Binding-site contacts:
Ligand atom O6 contacts residue ASN42 of chain 1.D at 2.8 Å (h-bond).
Ligand atom C3 contacts residue ASN43 of chain 1.D at 3.6 Å.
Ligand atom O5 contacts residue ASN301 of chain 1.U at 2.7 Å (h-bond).
Ligand atom N2 contacts residue ASN301 of chain 1.U at 2.3 Å (h-bond).
Ligand atom O3 contacts residue GLY106 of chain 1.C at 2.8 Å (h-bond).
Ligand atom O6 contacts residue SER381 of chain 1.U at 2.8 Å (h-bond).
Ligand atom O6 contacts residue ARG296 of chain 1.U at 3.8 Å.
Ligand atom O7 contacts residue ASN301 of chain 1.U at 3.3 Å (h-bond).
Ligand atom O4 contacts residue ASN42 of chain 1.D at 3.6 Å (h-bond).
Ligand atom C2 contacts residue GLY106 of chain 1.C at 3.4 Å.
Ligand atom O3 contacts residue ASN44 of chain 1.D at 3.5 Å.
Ligand atom C4 contacts residue ASN43 of chain 1.D at 3.4 Å.
Ligand atom C3 contacts residue ILE104 of chain 1.C at 3.8 Å (hydrophobic).
Ligand atom C5 contacts residue ASN301 of chain 1.U at 3.8 Å.
Ligand atom O7 contacts residue ASN265 of chain 1.U at 3.3 Å (h-bond).
Ligand atom C8 contacts residue THR267 of chain 1.U at 3.8 Å.
Ligand atom N2 contacts residue GLY106 of chain 1.C at 3.8 Å.
Ligand atom C7 contacts residue ASN301 of chain 1.U at 2.9 Å.
Ligand atom O3 contacts residue ASN43 of chain 1.D at 3.2 Å (h-bond).
Ligand atom N2 contacts residue HIS299 of chain 1.U at 3.4 Å (h-bond).
Ligand atom O5 contacts residue ARG103 of chain 1.C at 3.4 Å (salt-bridge).
Ligand atom O3 contacts residue GLY59 of chain 1.D at 2.6 Å (h-bond).
Ligand atom O3 contacts residue PRO58 of chain 1.D at 3.6 Å.
Ligand atom C1 contacts residue ASN301 of chain 1.U at 1.4 Å.
Ligand atom C3 contacts residue ASN301 of chain 1.U at 3.5 Å.
Ligand atom O6 contacts residue THR383 of chain 1.U at 3.8 Å.
Ligand atom C4 contacts residue ILE104 of chain 1.C at 3.8 Å (hydrophobic).
Ligand atom C2 contacts residue ASN301 of chain 1.U at 2.2 Å.
Ligand atom O4 contacts residue VAL107 of chain 1.C at 3.8 Å.
Ligand atom O4 contacts residue SER60 of chain 1.D at 3.6 Å.
Ligand atom C3 contacts residue GLY59 of chain 1.D at 3.8 Å.
Ligand atom C3 contacts residue HIS299 of chain 1.U at 3.9 Å.
Ligand atom C6 contacts residue ILE104 of chain 1.C at 3.8 Å (hydrophobic).
Ligand atom C3 contacts residue GLY106 of chain 1.C at 3.5 Å.
Ligand atom C8 contacts residue ASN301 of chain 1.U at 3.9 Å.
Ligand atom O4 contacts residue ASN43 of chain 1.D at 2.2 Å (h-bond).
Ligand atom O4 contacts residue ILE104 of chain 1.C at 3.2 Å (h-bond).
Ligand atom O6 contacts residue SER60 of chain 1.D at 3.7 Å.
Ligand atom C8 contacts residue ASN265 of chain 1.U at 3.7 Å.
Ligand atom C5 contacts residue ILE104 of chain 1.C at 3.7 Å (hydrophobic).

The small molecule below binds the protein below.
Small molecule (SMILES): CC(=O)N[C@H]1[C@H](O[C@H]2[C@H](O)[C@@H](NC(C)=O)CO[C@@H]2CO)O[C@H](CO)[C@@H](O[C@@H]2O[C@H](CO[C@H]3O[C@H](CO[C@H]4O[C@H](CO)[C@@H](O)[C@H](O)[C@@H]4O)[C@@H](O)[C@H](O[C@H]4O[C@H](CO)[C@@H](O)[C@H](O)[C@@H]4O)[C@@H]3O)[C@@H](O)[C@H](O[C@H]3O[C@H](CO)[C@@H](O)[C@H](O)[C@@H]3O[C@H]3O[C@H](CO)[C@@H](O)[C@H](O)[C@@H]3O[C@H]3O[C@H](CO)[C@@H](O)[C@H](O)[C@@H]3O)[C@@H]2O)[C@@H]1O

Sequence of chain 1.D:
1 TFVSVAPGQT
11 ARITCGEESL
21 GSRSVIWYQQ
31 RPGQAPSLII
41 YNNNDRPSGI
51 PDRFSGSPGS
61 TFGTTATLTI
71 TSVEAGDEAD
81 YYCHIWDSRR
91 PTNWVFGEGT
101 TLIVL

Sequence of chain 1.U:
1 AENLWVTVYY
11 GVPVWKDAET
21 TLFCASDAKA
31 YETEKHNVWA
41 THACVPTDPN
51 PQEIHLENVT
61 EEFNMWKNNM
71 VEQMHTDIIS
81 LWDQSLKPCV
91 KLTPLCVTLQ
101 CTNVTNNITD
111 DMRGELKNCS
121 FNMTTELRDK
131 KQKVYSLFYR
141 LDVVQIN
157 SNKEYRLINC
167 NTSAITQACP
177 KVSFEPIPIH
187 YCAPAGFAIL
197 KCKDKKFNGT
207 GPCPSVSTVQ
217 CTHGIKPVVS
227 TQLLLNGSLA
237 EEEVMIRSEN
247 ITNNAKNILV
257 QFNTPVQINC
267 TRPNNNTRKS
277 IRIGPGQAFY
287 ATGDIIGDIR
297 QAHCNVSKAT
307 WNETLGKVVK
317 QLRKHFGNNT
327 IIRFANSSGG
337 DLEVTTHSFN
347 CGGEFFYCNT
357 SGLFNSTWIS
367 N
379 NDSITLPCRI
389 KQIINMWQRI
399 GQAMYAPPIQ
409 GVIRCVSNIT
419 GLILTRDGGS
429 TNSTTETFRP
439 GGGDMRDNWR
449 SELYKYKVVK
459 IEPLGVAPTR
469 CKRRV

Sequence of chain 1.C:
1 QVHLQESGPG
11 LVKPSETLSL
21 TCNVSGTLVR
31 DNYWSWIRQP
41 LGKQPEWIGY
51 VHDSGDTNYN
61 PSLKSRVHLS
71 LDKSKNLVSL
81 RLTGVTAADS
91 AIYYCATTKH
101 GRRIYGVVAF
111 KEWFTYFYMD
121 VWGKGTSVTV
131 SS